This protein binds this small molecule.
Small molecule (SMILES): CC(=O)N[C@@H]1[C@@H](O)[C@H](O)[C@@H](CO)O[C@H]1O

Sequence of chain 1.B:
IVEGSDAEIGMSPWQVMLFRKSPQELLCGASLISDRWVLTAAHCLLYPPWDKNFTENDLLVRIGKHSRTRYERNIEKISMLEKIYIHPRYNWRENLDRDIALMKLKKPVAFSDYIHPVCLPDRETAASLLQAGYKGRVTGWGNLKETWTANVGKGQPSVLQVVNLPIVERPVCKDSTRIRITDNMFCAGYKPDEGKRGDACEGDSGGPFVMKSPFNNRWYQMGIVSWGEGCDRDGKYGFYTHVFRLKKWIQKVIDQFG

Binding-site contacts:
Ligand atom N2 contacts residue LEU46 of chain 1.B at 4.4 Å.
Ligand atom O5 contacts residue ASN53 of chain 1.B at 2.2 Å (h-bond).
Ligand atom C5 contacts residue ASN53 of chain 1.B at 3.5 Å.
Ligand atom O7 contacts residue ASN53 of chain 1.B at 2.6 Å (h-bond).
Ligand atom C4 contacts residue ASN53 of chain 1.B at 4.0 Å.
Ligand atom C3 contacts residue ASN53 of chain 1.B at 3.6 Å.
Ligand atom C2 contacts residue ASN53 of chain 1.B at 2.2 Å.
Ligand atom N2 contacts residue ASN53 of chain 1.B at 2.9 Å (h-bond).
Ligand atom C7 contacts residue LEU46 of chain 1.B at 4.2 Å (hydrophobic).
Ligand atom C8 contacts residue ASN53 of chain 1.B at 4.5 Å.
Ligand atom C7 contacts residue ASN53 of chain 1.B at 3.1 Å.
Ligand atom C1 contacts residue ASN53 of chain 1.B at 1.3 Å.
Ligand atom C8 contacts residue LEU46 of chain 1.B at 4.0 Å (hydrophobic).
Ligand atom C8 contacts residue PRO48 of chain 1.B at 4.2 Å (hydrophobic).